Binding-site contacts:
Ligand atom O7 contacts residue VAL184 of chain 1.D at 3.8 Å.
Ligand atom C7 contacts residue ASN185 of chain 1.D at 3.9 Å.
Ligand atom C2 contacts residue ASN185 of chain 1.D at 2.6 Å.
Ligand atom O7 contacts residue ASN185 of chain 1.D at 3.6 Å.
Ligand atom C4 contacts residue ASN185 of chain 1.D at 4.3 Å.
Ligand atom C8 contacts residue VAL184 of chain 1.D at 3.4 Å (hydrophobic).
Ligand atom C3 contacts residue ASN185 of chain 1.D at 3.9 Å.
Ligand atom N2 contacts residue ASN185 of chain 1.D at 3.3 Å (h-bond).
Ligand atom C5 contacts residue ASN185 of chain 1.D at 3.5 Å.
Ligand atom O5 contacts residue ASN185 of chain 1.D at 2.2 Å (h-bond).
Ligand atom C1 contacts residue ASN185 of chain 1.D at 1.4 Å.
Ligand atom C6 contacts residue ASN185 of chain 1.D at 4.5 Å.
Ligand atom C7 contacts residue VAL184 of chain 1.D at 3.7 Å (hydrophobic).

The small molecule below binds the protein below.
Small molecule (SMILES): CC(=O)N[C@@H]1[C@@H](O)[C@H](O)[C@@H](CO)O[C@H]1O

Sequence of chain 1.D:
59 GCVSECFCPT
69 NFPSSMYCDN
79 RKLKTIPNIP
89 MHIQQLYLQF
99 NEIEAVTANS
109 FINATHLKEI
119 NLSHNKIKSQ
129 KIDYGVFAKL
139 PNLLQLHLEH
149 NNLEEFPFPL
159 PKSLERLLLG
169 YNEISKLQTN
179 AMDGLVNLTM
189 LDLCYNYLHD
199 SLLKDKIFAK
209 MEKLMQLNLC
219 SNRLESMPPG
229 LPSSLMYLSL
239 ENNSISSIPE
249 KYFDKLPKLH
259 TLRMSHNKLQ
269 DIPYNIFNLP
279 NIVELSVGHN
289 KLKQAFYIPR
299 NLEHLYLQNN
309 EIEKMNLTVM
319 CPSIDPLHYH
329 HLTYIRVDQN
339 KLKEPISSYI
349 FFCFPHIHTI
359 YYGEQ